Sequence of chain 5.C:
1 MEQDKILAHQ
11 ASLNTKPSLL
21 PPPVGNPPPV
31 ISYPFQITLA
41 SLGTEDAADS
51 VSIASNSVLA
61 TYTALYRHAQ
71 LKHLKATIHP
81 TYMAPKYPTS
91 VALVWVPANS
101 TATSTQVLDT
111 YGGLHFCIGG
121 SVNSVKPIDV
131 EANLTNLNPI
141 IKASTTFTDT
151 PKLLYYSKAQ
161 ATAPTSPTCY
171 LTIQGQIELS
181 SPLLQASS

Sequence of chain 5.E:
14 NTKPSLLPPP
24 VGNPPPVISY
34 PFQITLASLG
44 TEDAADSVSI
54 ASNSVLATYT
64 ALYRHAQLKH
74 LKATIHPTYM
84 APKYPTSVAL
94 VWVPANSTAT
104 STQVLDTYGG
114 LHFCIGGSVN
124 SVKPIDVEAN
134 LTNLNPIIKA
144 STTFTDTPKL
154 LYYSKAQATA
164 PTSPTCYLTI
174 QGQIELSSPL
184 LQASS

A protein and the small-molecule ligand that binds it are described below.
Small molecule (SMILES): O=c1ccn([C@@H]2O[C@H](CO[P](=O)(O)O[C@H]3[C@@H](O)[C@H](n4ccc(=O)[nH]c4=O)O[C@@H]3CO[P](=O)(O)O[C@H]3[C@@H](O)[C@H](n4ccc(=O)[nH]c4=O)O[C@@H]3CO[P](=O)(O)O[C@H]3[C@@H](O)[C@H](n4ccc(=O)[nH]c4=O)O[C@@H]3CO[P](=O)(O)O[C@H]3[C@@H](O)[C@H](n4ccc(=O)[nH]c4=O)O[C@@H]3CO[P](=O)(O)O[C@H]3[C@@H](O)[C@H](n4ccc(=O)[nH]c4=O)O[C@@H]3CO[P](=O)(O)O[C@H]3[C@@H](O)[C@H](n4ccc(=O)[nH]c4=O)O[C@@H]3COP(=O)(O)O)[C@@H](O)[C@H]2O)c(=O)[nH]1

Sequence of chain 5.D:
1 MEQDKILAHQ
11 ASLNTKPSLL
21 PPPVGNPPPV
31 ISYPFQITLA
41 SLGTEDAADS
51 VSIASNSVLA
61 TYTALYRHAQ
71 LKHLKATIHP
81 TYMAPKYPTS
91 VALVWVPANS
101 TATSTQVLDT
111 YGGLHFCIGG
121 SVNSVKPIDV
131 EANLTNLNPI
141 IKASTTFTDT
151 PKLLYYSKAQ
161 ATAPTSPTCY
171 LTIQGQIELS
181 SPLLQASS

Binding-site contacts:
Ligand atom O2' contacts residue LEU114 of chain 5.E at 2.2 Å.
Ligand atom C5' contacts residue ASN14 of chain 5.D at 3.5 Å.
Ligand atom O2' contacts residue ASN136 of chain 5.E at 3.2 Å (h-bond).
Ligand atom C2 contacts residue ASN26 of chain 5.C at 2.9 Å.
Ligand atom N1 contacts residue ASN26 of chain 5.C at 3.0 Å (h-bond).
Ligand atom O2' contacts residue THR135 of chain 5.E at 3.0 Å (h-bond).
Ligand atom O2' contacts residue HIS9 of chain 5.D at 3.2 Å (h-bond).
Ligand atom C2' contacts residue LEU114 of chain 5.E at 3.0 Å (hydrophobic).
Ligand atom O3' contacts residue LEU114 of chain 5.E at 2.8 Å.
Ligand atom O4' contacts residue LEU13 of chain 5.D at 3.4 Å (h-bond).
Ligand atom OP2 contacts residue HIS9 of chain 5.D at 2.5 Å (h-bond).
Ligand atom OP1 contacts residue HIS115 of chain 5.E at 2.2 Å (h-bond).
Ligand atom OP1 contacts residue ASN26 of chain 5.C at 3.3 Å (h-bond).
Ligand atom N1 contacts residue SER12 of chain 5.D at 3.4 Å (h-bond).
Ligand atom C5' contacts residue SER12 of chain 5.D at 2.8 Å.
Ligand atom OP2 contacts residue ALA8 of chain 5.D at 3.4 Å.
Ligand atom C5' contacts residue LEU114 of chain 5.E at 3.5 Å (hydrophobic).
Ligand atom C4' contacts residue LEU13 of chain 5.D at 3.2 Å (hydrophobic).
Ligand atom OP1 contacts residue LEU7 of chain 5.D at 2.8 Å (h-bond).
Ligand atom OP1 contacts residue LYS16 of chain 5.D at 3.1 Å.
Ligand atom OP1 contacts residue HIS9 of chain 5.D at 2.6 Å (h-bond).
Ligand atom P contacts residue ALA11 of chain 5.D at 3.3 Å.
Ligand atom OP2 contacts residue GLY112 of chain 5.E at 3.3 Å.
Ligand atom O2 contacts residue ASN133 of chain 5.E at 3.1 Å (h-bond).
Ligand atom C3' contacts residue LEU114 of chain 5.E at 3.2 Å (hydrophobic).
Ligand atom OP1 contacts residue GLN10 of chain 5.D at 3.2 Å.
Ligand atom OP2 contacts residue ALA11 of chain 5.D at 2.8 Å.
Ligand atom O5' contacts residue ALA11 of chain 5.D at 3.2 Å.
Ligand atom OP2 contacts residue SER12 of chain 5.D at 2.7 Å (h-bond).
Ligand atom OP2 contacts residue ASN26 of chain 5.C at 3.2 Å (h-bond).
Ligand atom C4' contacts residue HIS9 of chain 5.D at 3.0 Å.
Ligand atom OP2 contacts residue GLY25 of chain 5.C at 2.7 Å (h-bond).
Ligand atom OP1 contacts residue ALA11 of chain 5.D at 2.6 Å (h-bond).
Ligand atom O3' contacts residue HIS9 of chain 5.D at 2.8 Å (h-bond).
Ligand atom C4' contacts residue LEU114 of chain 5.E at 3.4 Å (hydrophobic).
Ligand atom O2 contacts residue ASN26 of chain 5.C at 2.9 Å (h-bond).
Ligand atom OP1 contacts residue LEU114 of chain 5.E at 3.1 Å.
Ligand atom C5' contacts residue GLY113 of chain 5.E at 3.1 Å.
Ligand atom C1' contacts residue ASN26 of chain 5.C at 3.2 Å.
Ligand atom C5' contacts residue ALA11 of chain 5.D at 2.7 Å (hydrophobic).